Binding-site contacts:
Ligand atom C5 contacts residue ILE191 of chain 1.E at 3.4 Å (hydrophobic).
Ligand atom O1 contacts residue ARG157 of chain 1.E at 3.5 Å (salt-bridge).
Ligand atom C3 contacts residue TYR147 of chain 1.E at 2.3 Å (hydrophobic).
Ligand atom C5 contacts residue TRP149 of chain 1.E at 3.8 Å (hydrophobic).
Ligand atom C4 contacts residue PRO15 of chain 1.A at 3.9 Å (hydrophobic).
Ligand atom O2 contacts residue TYR147 of chain 1.E at 2.4 Å (h-bond).
Ligand atom O3 contacts residue FE1 of chain 1.Q at 2.9 Å.
Ligand atom C2 contacts residue FE1 of chain 1.Q at 2.4 Å.
Ligand atom O3 contacts residue TYR147 of chain 1.E at 3.6 Å.
Ligand atom C1 contacts residue GLN177 of chain 1.E at 3.9 Å.
Ligand atom O1 contacts residue GLN177 of chain 1.E at 2.8 Å (h-bond).
Ligand atom O2 contacts residue HIS160 of chain 1.E at 2.6 Å (h-bond).
Ligand atom C2 contacts residue HIS160 of chain 1.E at 3.6 Å.
Ligand atom O2 contacts residue ARG157 of chain 1.E at 2.5 Å (salt-bridge).
Ligand atom C4 contacts residue TYR147 of chain 1.E at 3.5 Å (hydrophobic).
Ligand atom C1 contacts residue ARG157 of chain 1.E at 3.6 Å.
Ligand atom C2 contacts residue TYR147 of chain 1.E at 2.4 Å (hydrophobic).
Ligand atom O1 contacts residue ILE191 of chain 1.E at 3.8 Å.
Ligand atom O2 contacts residue FE1 of chain 1.Q at 2.0 Å.
Ligand atom O3 contacts residue PRO15 of chain 1.A at 3.6 Å.
Ligand atom C6 contacts residue PRO15 of chain 1.A at 3.7 Å (hydrophobic).
Ligand atom O3 contacts residue HIS162 of chain 1.E at 3.1 Å.
Ligand atom O1 contacts residue HIS162 of chain 1.E at 3.6 Å.
Ligand atom C1 contacts residue THR12 of chain 1.A at 3.9 Å.
Ligand atom C2 contacts residue HIS162 of chain 1.E at 3.9 Å.
Ligand atom C5 contacts residue PRO15 of chain 1.A at 3.9 Å (hydrophobic).
Ligand atom F4 contacts residue TYR147 of chain 1.E at 3.8 Å.
Ligand atom O2 contacts residue HIS162 of chain 1.E at 3.5 Å (h-bond).
Ligand atom C6 contacts residue ILE191 of chain 1.E at 3.0 Å (hydrophobic).
Ligand atom C3 contacts residue FE1 of chain 1.Q at 3.4 Å.
Ligand atom C1 contacts residue GLY14 of chain 1.A at 3.5 Å.
Ligand atom C1 contacts residue HIS162 of chain 1.E at 3.9 Å.
Ligand atom C1 contacts residue ILE191 of chain 1.E at 3.9 Å (hydrophobic).
Ligand atom F4 contacts residue TRP149 of chain 1.E at 3.5 Å.
Ligand atom O1 contacts residue GLY14 of chain 1.A at 3.7 Å.
Ligand atom O3 contacts residue GLY14 of chain 1.A at 3.6 Å.
Ligand atom O1 contacts residue THR12 of chain 1.A at 3.1 Å.
Ligand atom O2 contacts residue TYR108 of chain 1.E at 3.9 Å.
Ligand atom C1 contacts residue PRO15 of chain 1.A at 3.8 Å (hydrophobic).
Ligand atom C2 contacts residue ARG157 of chain 1.E at 3.3 Å.

The small molecule below binds the protein below.
Small molecule (SMILES): O=c1ccc(F)cc(=O)o1

Sequence of chain 1.E:
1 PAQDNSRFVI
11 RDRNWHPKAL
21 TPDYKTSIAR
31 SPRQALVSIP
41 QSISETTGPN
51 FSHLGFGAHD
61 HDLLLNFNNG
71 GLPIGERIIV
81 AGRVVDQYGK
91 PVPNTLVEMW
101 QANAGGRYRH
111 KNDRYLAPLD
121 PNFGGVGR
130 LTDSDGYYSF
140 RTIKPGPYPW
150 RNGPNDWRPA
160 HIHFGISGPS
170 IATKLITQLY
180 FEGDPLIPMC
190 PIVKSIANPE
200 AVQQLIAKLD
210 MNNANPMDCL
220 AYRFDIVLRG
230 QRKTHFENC

Sequence of chain 1.A:
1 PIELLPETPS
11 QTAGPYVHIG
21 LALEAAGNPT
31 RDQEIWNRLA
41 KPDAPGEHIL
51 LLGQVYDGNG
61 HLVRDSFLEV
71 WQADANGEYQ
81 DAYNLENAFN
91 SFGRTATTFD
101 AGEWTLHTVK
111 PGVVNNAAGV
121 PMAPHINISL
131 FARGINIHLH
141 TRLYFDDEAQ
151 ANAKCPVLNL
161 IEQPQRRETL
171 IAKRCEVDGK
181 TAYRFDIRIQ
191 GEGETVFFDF